Binding-site contacts:
Ligand atom C30 contacts residue PHE36 of chain 1.A at 3.6 Å (hydrophobic).
Ligand atom C28 contacts residue ALA11 of chain 1.A at 3.9 Å (hydrophobic).
Ligand atom N26 contacts residue NDP1 of chain 1.C at 3.6 Å.
Ligand atom C29 contacts residue ILE9 of chain 1.A at 3.7 Å (hydrophobic).
Ligand atom N25 contacts residue VAL10 of chain 1.A at 3.6 Å.
Ligand atom C28 contacts residue PHE36 of chain 1.A at 3.8 Å (hydrophobic).
Ligand atom C35 contacts residue ILE33 of chain 1.A at 3.5 Å (hydrophobic).
Ligand atom C32 contacts residue NDP1 of chain 1.C at 3.6 Å.
Ligand atom N22 contacts residue PHE36 of chain 1.A at 3.7 Å.
Ligand atom C32 contacts residue ILE112 of chain 1.A at 3.3 Å (hydrophobic).
Ligand atom N25 contacts residue ILE9 of chain 1.A at 3.8 Å.
Ligand atom C31 contacts residue NDP1 of chain 1.C at 3.9 Å.
Ligand atom N26 contacts residue ILE112 of chain 1.A at 3.0 Å (h-bond).
Ligand atom C18 contacts residue SER61 of chain 1.A at 3.1 Å.
Ligand atom C27 contacts residue PHE36 of chain 1.A at 3.6 Å (hydrophobic).
Ligand atom N25 contacts residue THR133 of chain 1.A at 3.8 Å.
Ligand atom C29 contacts residue PHE36 of chain 1.A at 3.5 Å (hydrophobic).
Ligand atom O11 contacts residue SER61 of chain 1.A at 3.9 Å.
Ligand atom C30 contacts residue NDP1 of chain 1.C at 4.0 Å.
Ligand atom C36 contacts residue ILE33 of chain 1.A at 3.4 Å (hydrophobic).
Ligand atom N23 contacts residue PHE36 of chain 1.A at 3.6 Å.
Ligand atom N23 contacts residue ILE9 of chain 1.A at 3.4 Å (h-bond).
Ligand atom C14 contacts residue LEU69 of chain 1.A at 3.5 Å (hydrophobic).
Ligand atom C18 contacts residue ILE62 of chain 1.A at 3.6 Å (hydrophobic).
Ligand atom N23 contacts residue NDP1 of chain 1.C at 3.8 Å.
Ligand atom N25 contacts residue ALA11 of chain 1.A at 3.8 Å.
Ligand atom C28 contacts residue VAL10 of chain 1.A at 4.0 Å (hydrophobic).
Ligand atom N23 contacts residue VAL10 of chain 1.A at 3.5 Å.
Ligand atom N22 contacts residue GLU32 of chain 1.A at 2.7 Å (salt-bridge).
Ligand atom N26 contacts residue TYR118 of chain 1.A at 3.2 Å (h-bond).
Ligand atom C29 contacts residue NDP1 of chain 1.C at 3.6 Å.
Ligand atom N26 contacts residue PHE36 of chain 1.A at 3.7 Å.
Ligand atom O11 contacts residue ILE62 of chain 1.A at 3.8 Å.
Ligand atom C27 contacts residue GLU32 of chain 1.A at 3.6 Å.
Ligand atom C36 contacts residue GLU32 of chain 1.A at 3.6 Å.
Ligand atom C14 contacts residue PHE36 of chain 1.A at 3.9 Å (hydrophobic).
Ligand atom C28 contacts residue GLU32 of chain 1.A at 3.6 Å.
Ligand atom N26 contacts residue ILE9 of chain 1.A at 3.0 Å (h-bond).
Ligand atom N25 contacts residue GLU32 of chain 1.A at 2.8 Å (salt-bridge).
Ligand atom C31 contacts residue PHE36 of chain 1.A at 3.9 Å (hydrophobic).

A protein and the small-molecule ligand that binds it are described below.
Small molecule (SMILES): COCC(COC)n1ccc2c3c(N)nc(N)nc3ccc21

Sequence of chain 1.A:
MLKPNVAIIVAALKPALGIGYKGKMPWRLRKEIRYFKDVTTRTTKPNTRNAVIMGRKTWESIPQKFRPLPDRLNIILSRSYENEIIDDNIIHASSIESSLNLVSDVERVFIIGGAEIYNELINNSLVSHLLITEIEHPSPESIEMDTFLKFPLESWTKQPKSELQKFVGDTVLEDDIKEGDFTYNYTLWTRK